Sequence of chain 1.A:
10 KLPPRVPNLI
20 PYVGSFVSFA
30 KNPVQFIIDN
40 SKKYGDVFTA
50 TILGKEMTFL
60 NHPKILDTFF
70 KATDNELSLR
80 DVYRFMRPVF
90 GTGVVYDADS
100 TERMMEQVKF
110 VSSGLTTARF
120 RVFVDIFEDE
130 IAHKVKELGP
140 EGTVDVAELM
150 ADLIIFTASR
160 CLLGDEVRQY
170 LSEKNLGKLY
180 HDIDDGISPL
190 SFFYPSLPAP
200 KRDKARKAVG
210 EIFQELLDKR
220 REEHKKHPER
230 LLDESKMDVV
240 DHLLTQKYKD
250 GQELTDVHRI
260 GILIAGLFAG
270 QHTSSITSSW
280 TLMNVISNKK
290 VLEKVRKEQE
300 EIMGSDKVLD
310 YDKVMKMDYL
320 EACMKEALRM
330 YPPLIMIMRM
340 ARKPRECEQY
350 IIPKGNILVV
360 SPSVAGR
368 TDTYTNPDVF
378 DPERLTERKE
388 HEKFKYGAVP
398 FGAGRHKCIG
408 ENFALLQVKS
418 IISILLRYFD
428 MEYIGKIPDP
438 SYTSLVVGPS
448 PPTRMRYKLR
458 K

Binding-site contacts:
Ligand atom C15 contacts residue LEU333 of chain 1.A at 4.1 Å (hydrophobic).
Ligand atom C24 contacts residue MET335 of chain 1.A at 3.9 Å (hydrophobic).
Ligand atom C19 contacts residue ALA264 of chain 1.A at 3.4 Å (hydrophobic).
Ligand atom N5 contacts residue LEU333 of chain 1.A at 3.6 Å.
Ligand atom C20 contacts residue TYR95 of chain 1.A at 3.9 Å (hydrophobic).
Ligand atom C17 contacts residue TYR95 of chain 1.A at 3.7 Å (hydrophobic).
Ligand atom N8 contacts residue CYS405 of chain 1.A at 3.9 Å.
Ligand atom C21 contacts residue HEM1 of chain 1.C at 2.7 Å.
Ligand atom N9 contacts residue LEU333 of chain 1.A at 3.7 Å.
Ligand atom N7 contacts residue ALA268 of chain 1.A at 3.2 Å.
Ligand atom N7 contacts residue HEM1 of chain 1.C at 4.0 Å.
Ligand atom C12 contacts residue LEU333 of chain 1.A at 3.7 Å (hydrophobic).
Ligand atom N9 contacts residue MET335 of chain 1.A at 3.7 Å.
Ligand atom C14 contacts residue TYR95 of chain 1.A at 3.9 Å (hydrophobic).
Ligand atom N8 contacts residue HEM1 of chain 1.C at 1.8 Å.
Ligand atom F1 contacts residue PHE267 of chain 1.A at 3.0 Å.
Ligand atom F2 contacts residue LEU442 of chain 1.A at 3.8 Å.
Ligand atom C19 contacts residue ALA268 of chain 1.A at 3.8 Å (hydrophobic).
Ligand atom F2 contacts residue LEU333 of chain 1.A at 4.1 Å.
Ligand atom C25 contacts residue ALA268 of chain 1.A at 3.3 Å (hydrophobic).
Ligand atom C17 contacts residue HEM1 of chain 1.C at 3.9 Å.
Ligand atom N7 contacts residue THR272 of chain 1.A at 3.7 Å.
Ligand atom C25 contacts residue THR272 of chain 1.A at 3.8 Å.
Ligand atom N5 contacts residue HEM1 of chain 1.C at 3.8 Å.
Ligand atom C21 contacts residue LEU333 of chain 1.A at 3.5 Å (hydrophobic).
Ligand atom F1 contacts residue PHE89 of chain 1.A at 3.8 Å.
Ligand atom C18 contacts residue LEU333 of chain 1.A at 3.7 Å (hydrophobic).
Ligand atom C19 contacts residue PHE89 of chain 1.A at 3.4 Å (hydrophobic).
Ligand atom C20 contacts residue HEM1 of chain 1.C at 3.8 Å.
Ligand atom C22 contacts residue ALA264 of chain 1.A at 3.7 Å (hydrophobic).
Ligand atom F1 contacts residue ALA268 of chain 1.A at 4.1 Å.
Ligand atom N6 contacts residue TYR82 of chain 1.A at 3.8 Å.
Ligand atom O4 contacts residue HEM1 of chain 1.C at 4.1 Å.
Ligand atom C16 contacts residue PHE89 of chain 1.A at 3.9 Å (hydrophobic).
Ligand atom C16 contacts residue PHE267 of chain 1.A at 4.0 Å (hydrophobic).
Ligand atom F3 contacts residue ALA264 of chain 1.A at 3.2 Å.
Ligand atom C22 contacts residue ALA268 of chain 1.A at 4.0 Å (hydrophobic).
Ligand atom C25 contacts residue HEM1 of chain 1.C at 2.8 Å.
Ligand atom C23 contacts residue LEU333 of chain 1.A at 3.5 Å (hydrophobic).
Ligand atom C24 contacts residue TYR82 of chain 1.A at 3.7 Å (hydrophobic).

A protein and the small-molecule ligand that binds it are described below.
Small molecule (SMILES): C[C@@H](c1ncncc1F)[C@](O)(Cn1cncn1)c1ccc(F)cc1F